This protein binds this small molecule.
Small molecule (SMILES): CC(=O)N[C@@H]1[C@@H](O)[C@H](O)[C@@H](CO)O[C@H]1O

Binding-site contacts:
Ligand atom O6 contacts residue TYR25 of chain 1.A at 3.8 Å.
Ligand atom C5 contacts residue TYR25 of chain 1.A at 4.1 Å (hydrophobic).
Ligand atom O7 contacts residue ASN58 of chain 1.A at 4.4 Å.
Ligand atom C7 contacts residue ASN58 of chain 1.A at 3.9 Å.
Ligand atom C4 contacts residue ASN58 of chain 1.A at 4.2 Å.
Ligand atom C5 contacts residue ASN58 of chain 1.A at 3.7 Å.
Ligand atom C1 contacts residue TYR25 of chain 1.A at 3.7 Å (hydrophobic).
Ligand atom O5 contacts residue ASN58 of chain 1.A at 2.4 Å (h-bond).
Ligand atom O5 contacts residue TYR25 of chain 1.A at 3.7 Å.
Ligand atom N2 contacts residue ASN58 of chain 1.A at 2.9 Å (h-bond).
Ligand atom C6 contacts residue TYR25 of chain 1.A at 4.1 Å (hydrophobic).
Ligand atom C3 contacts residue ASN58 of chain 1.A at 3.8 Å.
Ligand atom C2 contacts residue ASN58 of chain 1.A at 2.5 Å.
Ligand atom C1 contacts residue ASN58 of chain 1.A at 1.4 Å.

Sequence of chain 1.A:
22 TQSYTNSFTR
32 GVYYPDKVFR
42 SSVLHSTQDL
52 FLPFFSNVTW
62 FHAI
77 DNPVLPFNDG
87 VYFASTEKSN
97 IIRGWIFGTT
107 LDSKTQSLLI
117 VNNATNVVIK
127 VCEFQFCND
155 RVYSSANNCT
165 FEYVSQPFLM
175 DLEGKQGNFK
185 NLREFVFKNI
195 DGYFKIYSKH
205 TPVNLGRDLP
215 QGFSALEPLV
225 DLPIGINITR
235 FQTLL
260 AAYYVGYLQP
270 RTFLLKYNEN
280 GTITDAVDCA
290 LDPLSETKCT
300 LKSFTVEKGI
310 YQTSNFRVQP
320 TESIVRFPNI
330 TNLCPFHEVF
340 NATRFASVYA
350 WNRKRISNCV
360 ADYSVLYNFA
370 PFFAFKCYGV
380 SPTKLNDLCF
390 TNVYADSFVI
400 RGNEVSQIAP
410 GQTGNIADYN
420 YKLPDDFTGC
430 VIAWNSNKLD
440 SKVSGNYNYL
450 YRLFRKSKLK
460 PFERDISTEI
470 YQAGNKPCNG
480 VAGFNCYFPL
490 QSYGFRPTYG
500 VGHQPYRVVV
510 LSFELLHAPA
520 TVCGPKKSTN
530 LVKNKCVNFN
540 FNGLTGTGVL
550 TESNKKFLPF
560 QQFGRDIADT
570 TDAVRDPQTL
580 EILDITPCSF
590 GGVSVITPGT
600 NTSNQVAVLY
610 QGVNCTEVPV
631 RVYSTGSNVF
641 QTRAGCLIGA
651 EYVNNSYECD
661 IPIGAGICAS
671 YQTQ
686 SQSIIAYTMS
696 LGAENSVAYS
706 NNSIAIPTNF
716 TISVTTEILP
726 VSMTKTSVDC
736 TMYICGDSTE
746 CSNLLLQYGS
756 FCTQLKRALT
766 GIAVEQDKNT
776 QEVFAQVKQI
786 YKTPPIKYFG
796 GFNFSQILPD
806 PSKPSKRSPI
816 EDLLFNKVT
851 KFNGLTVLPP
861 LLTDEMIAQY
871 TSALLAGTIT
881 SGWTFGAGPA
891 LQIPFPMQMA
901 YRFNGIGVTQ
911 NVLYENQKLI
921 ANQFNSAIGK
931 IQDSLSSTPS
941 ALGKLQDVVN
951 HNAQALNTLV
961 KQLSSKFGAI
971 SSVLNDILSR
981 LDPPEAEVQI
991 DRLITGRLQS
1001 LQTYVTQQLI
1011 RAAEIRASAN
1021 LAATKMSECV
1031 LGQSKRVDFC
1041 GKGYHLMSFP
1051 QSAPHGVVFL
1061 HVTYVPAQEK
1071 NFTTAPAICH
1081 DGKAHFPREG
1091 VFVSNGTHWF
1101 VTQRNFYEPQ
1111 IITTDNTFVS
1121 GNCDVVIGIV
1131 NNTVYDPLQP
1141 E